Sequence of chain 1.D:
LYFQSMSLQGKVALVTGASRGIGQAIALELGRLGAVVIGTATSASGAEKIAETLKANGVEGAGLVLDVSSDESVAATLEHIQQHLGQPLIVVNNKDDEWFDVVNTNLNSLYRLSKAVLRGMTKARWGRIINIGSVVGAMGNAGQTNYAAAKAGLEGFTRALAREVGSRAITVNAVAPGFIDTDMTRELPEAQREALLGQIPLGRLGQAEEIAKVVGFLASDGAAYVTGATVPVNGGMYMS

This small molecule binds to this protein.
Small molecule (SMILES): c1ccc(-n2nnc(-c3ccccc3OCc3ccco3)n2)cc1

Sequence of chain 1.C:
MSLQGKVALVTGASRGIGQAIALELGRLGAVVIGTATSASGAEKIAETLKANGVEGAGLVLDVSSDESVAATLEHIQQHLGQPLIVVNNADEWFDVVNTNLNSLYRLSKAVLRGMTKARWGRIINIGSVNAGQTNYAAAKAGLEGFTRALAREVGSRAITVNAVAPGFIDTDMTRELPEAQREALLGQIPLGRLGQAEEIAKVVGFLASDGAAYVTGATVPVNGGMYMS

Binding-site contacts:
Ligand atom CAS contacts residue ASN133 of chain 1.C at 3.8 Å.
Ligand atom CAA contacts residue VAL132 of chain 1.D at 3.6 Å (hydrophobic).
Ligand atom CAO contacts residue ALA178 of chain 1.C at 3.5 Å (hydrophobic).
Ligand atom CAQ contacts residue ASN133 of chain 1.D at 3.0 Å.
Ligand atom CAB contacts residue LEU136 of chain 1.C at 3.6 Å (hydrophobic).
Ligand atom OAR contacts residue ASN133 of chain 1.D at 3.7 Å.
Ligand atom CAH contacts residue GLY185 of chain 1.C at 3.6 Å.
Ligand atom CAW contacts residue VAL132 of chain 1.C at 3.9 Å (hydrophobic).
Ligand atom CAX contacts residue TRP128 of chain 1.C at 3.6 Å (hydrophobic).
Ligand atom CAL contacts residue LEU136 of chain 1.C at 3.8 Å (hydrophobic).
Ligand atom CAQ contacts residue ASN133 of chain 1.C at 3.5 Å.
Ligand atom CAL contacts residue ASN133 of chain 1.D at 3.8 Å.
Ligand atom CAV contacts residue LEU136 of chain 1.D at 3.7 Å (hydrophobic).
Ligand atom NAE contacts residue GLY182 of chain 1.C at 3.6 Å.
Ligand atom NAJ contacts residue LEU136 of chain 1.D at 3.8 Å.
Ligand atom CAM contacts residue LEU136 of chain 1.C at 3.4 Å (hydrophobic).
Ligand atom CAH contacts residue PHE186 of chain 1.C at 3.3 Å (hydrophobic).
Ligand atom NAD contacts residue GLY182 of chain 1.D at 3.6 Å.
Ligand atom CAB contacts residue VAL132 of chain 1.D at 3.7 Å (hydrophobic).
Ligand atom CAL contacts residue ASN133 of chain 1.C at 3.6 Å.
Ligand atom NAF contacts residue GLY182 of chain 1.C at 3.6 Å.
Ligand atom OAR contacts residue ASN133 of chain 1.C at 3.6 Å.
Ligand atom CAP contacts residue PHE186 of chain 1.D at 3.6 Å (hydrophobic).
Ligand atom NAF contacts residue GLY182 of chain 1.D at 3.6 Å.
Ligand atom OAU contacts residue LEU136 of chain 1.D at 3.2 Å.
Ligand atom CAO contacts residue PHE186 of chain 1.D at 3.5 Å (hydrophobic).
Ligand atom CAV contacts residue VAL132 of chain 1.C at 3.7 Å (hydrophobic).
Ligand atom NAF contacts residue ALA181 of chain 1.D at 3.8 Å.
Ligand atom CAO contacts residue GLY185 of chain 1.D at 3.8 Å.
Ligand atom NAE contacts residue ALA181 of chain 1.D at 3.7 Å.
Ligand atom CAK contacts residue GLY182 of chain 1.C at 3.8 Å.
Ligand atom NAE contacts residue GLY182 of chain 1.D at 3.3 Å.
Ligand atom NAD contacts residue GLY182 of chain 1.C at 3.8 Å.
Ligand atom CAI contacts residue PHE186 of chain 1.C at 3.5 Å (hydrophobic).
Ligand atom CAC contacts residue LEU136 of chain 1.C at 3.8 Å (hydrophobic).
Ligand atom CAP contacts residue GLY185 of chain 1.D at 3.7 Å.
Ligand atom CAT contacts residue ASN133 of chain 1.C at 3.9 Å.
Ligand atom CAM contacts residue ASN133 of chain 1.C at 3.8 Å.
Ligand atom CAT contacts residue VAL132 of chain 1.C at 3.5 Å (hydrophobic).
Ligand atom CAP contacts residue ALA178 of chain 1.C at 3.7 Å (hydrophobic).